Binding-site contacts:
Ligand atom C5 contacts residue VAL29 of chain 55.E at 4.0 Å (hydrophobic).
Ligand atom P contacts residue LYS43 of chain 55.E at 3.2 Å.
Ligand atom N7 contacts residue TYR85 of chain 55.E at 3.7 Å.
Ligand atom C6 contacts residue TYR85 of chain 55.E at 3.4 Å (hydrophobic).
Ligand atom N6 contacts residue THR91 of chain 9.E at 3.5 Å (h-bond).
Ligand atom N6 contacts residue THR45 of chain 55.E at 2.5 Å (h-bond).
Ligand atom O6 contacts residue LYS61 of chain 55.E at 3.0 Å (salt-bridge).
Ligand atom N1 contacts residue THR59 of chain 55.E at 3.5 Å.
Ligand atom C5 contacts residue THR45 of chain 55.E at 3.1 Å.
Ligand atom OP2 contacts residue LYS43 of chain 55.E at 2.7 Å (salt-bridge).
Ligand atom N6 contacts residue TYR85 of chain 55.E at 3.4 Å.
Ligand atom N7 contacts residue THR45 of chain 55.E at 2.5 Å (h-bond).
Ligand atom N6 contacts residue SER47 of chain 55.E at 4.1 Å.
Ligand atom C2 contacts residue THR59 of chain 55.E at 4.1 Å.
Ligand atom N9 contacts residue TYR85 of chain 55.E at 4.0 Å.
Ligand atom C6 contacts residue THR45 of chain 55.E at 3.1 Å.
Ligand atom OP1 contacts residue TYR85 of chain 55.E at 3.5 Å (h-bond).
Ligand atom C6 contacts residue SER47 of chain 55.E at 3.9 Å.
Ligand atom N9 contacts residue LYS61 of chain 55.E at 3.7 Å.
Ligand atom C8 contacts residue TYR85 of chain 55.E at 3.8 Å (hydrophobic).
Ligand atom C8 contacts residue LYS61 of chain 55.E at 3.7 Å.
Ligand atom C6 contacts residue LYS61 of chain 55.E at 3.8 Å.
Ligand atom C6 contacts residue VAL29 of chain 55.E at 4.1 Å (hydrophobic).
Ligand atom C5' contacts residue TYR85 of chain 55.E at 4.0 Å (hydrophobic).
Ligand atom N6 contacts residue CYS46 of chain 55.E at 3.4 Å (h-bond).
Ligand atom N7 contacts residue LYS61 of chain 55.E at 3.7 Å.
Ligand atom N6 contacts residue LYS61 of chain 55.E at 4.1 Å.
Ligand atom OP1 contacts residue LYS43 of chain 55.E at 2.9 Å (salt-bridge).
Ligand atom N1 contacts residue TYR85 of chain 55.E at 3.5 Å.
Ligand atom C5 contacts residue LYS61 of chain 55.E at 3.7 Å.
Ligand atom N6 contacts residue THR59 of chain 55.E at 2.8 Å (h-bond).
Ligand atom OP2 contacts residue GLU63 of chain 55.E at 3.6 Å (salt-bridge).
Ligand atom C5 contacts residue TYR85 of chain 55.E at 3.5 Å (hydrophobic).
Ligand atom C2 contacts residue SER47 of chain 55.E at 3.4 Å.
Ligand atom P contacts residue TYR85 of chain 55.E at 3.7 Å.
Ligand atom C8 contacts residue THR45 of chain 55.E at 3.8 Å.
Ligand atom C4 contacts residue TYR85 of chain 55.E at 3.8 Å (hydrophobic).
Ligand atom C6 contacts residue THR59 of chain 55.E at 3.6 Å.
Ligand atom C4 contacts residue LYS61 of chain 55.E at 3.7 Å.
Ligand atom N1 contacts residue SER47 of chain 55.E at 2.9 Å (h-bond).

Sequence of chain 55.E:
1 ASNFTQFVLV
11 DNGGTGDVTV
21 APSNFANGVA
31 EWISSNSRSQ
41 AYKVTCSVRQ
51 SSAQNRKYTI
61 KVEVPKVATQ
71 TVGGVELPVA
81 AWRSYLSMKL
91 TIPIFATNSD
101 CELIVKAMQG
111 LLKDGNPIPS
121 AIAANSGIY

This small molecule binds to this protein.
Small molecule (SMILES): Nc1nc(=O)c2ncn([C@@H]3O[C@H](CO[P](=O)(O)O[C@H]4[C@@H](O)[C@H](n5cnc6c(N)ncnc65)O[C@@H]4CO[P](=O)(O)O[C@@H]4[C@@H](O)[C@H](n5cnc6c(N)ncnc65)O[C@@H]4COP(=O)=O)[C@@H](O)[C@H]3O)c2[nH]1

Sequence of chain 9.E:
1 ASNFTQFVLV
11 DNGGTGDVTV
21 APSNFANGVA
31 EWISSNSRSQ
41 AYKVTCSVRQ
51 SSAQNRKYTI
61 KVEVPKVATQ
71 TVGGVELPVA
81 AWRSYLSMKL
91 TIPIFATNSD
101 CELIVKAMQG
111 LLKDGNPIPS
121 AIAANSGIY